Sequence of chain 1.B:
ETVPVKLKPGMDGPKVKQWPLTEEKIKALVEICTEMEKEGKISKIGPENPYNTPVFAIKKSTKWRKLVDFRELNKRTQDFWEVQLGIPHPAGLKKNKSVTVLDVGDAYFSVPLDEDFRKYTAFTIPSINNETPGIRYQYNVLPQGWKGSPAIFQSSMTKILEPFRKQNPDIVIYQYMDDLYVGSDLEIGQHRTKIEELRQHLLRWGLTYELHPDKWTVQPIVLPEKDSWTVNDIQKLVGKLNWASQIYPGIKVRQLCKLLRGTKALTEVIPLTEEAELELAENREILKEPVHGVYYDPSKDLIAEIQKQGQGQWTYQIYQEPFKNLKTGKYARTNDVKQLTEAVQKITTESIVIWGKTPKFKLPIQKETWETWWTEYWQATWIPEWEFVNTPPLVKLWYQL

Binding-site contacts:
Ligand atom C2 contacts residue TYR188 of chain 1.A at 3.4 Å (hydrophobic).
Ligand atom C21 contacts residue ASN103 of chain 1.A at 3.6 Å.
Ligand atom C3 contacts residue TYR188 of chain 1.A at 3.3 Å (hydrophobic).
Ligand atom O17 contacts residue TYR181 of chain 1.A at 3.6 Å.
Ligand atom C21 contacts residue LYS101 of chain 1.A at 3.5 Å.
Ligand atom C24 contacts residue HIS235 of chain 1.A at 3.5 Å.
Ligand atom C4 contacts residue TYR188 of chain 1.A at 3.6 Å (hydrophobic).
Ligand atom C27 contacts residue HIS235 of chain 1.A at 3.2 Å.
Ligand atom N5 contacts residue ASN103 of chain 1.A at 3.3 Å (h-bond).
Ligand atom C22 contacts residue ASN103 of chain 1.A at 3.6 Å.
Ligand atom C2' contacts residue TYR188 of chain 1.A at 3.6 Å (hydrophobic).
Ligand atom C24 contacts residue VAL106 of chain 1.A at 3.6 Å (hydrophobic).
Ligand atom N16 contacts residue LYS101 of chain 1.A at 3.3 Å (salt-bridge).
Ligand atom N12 contacts residue LEU100 of chain 1.A at 3.7 Å.
Ligand atom N27 contacts residue HIS235 of chain 1.A at 3.1 Å.
Ligand atom C2' contacts residue VAL189 of chain 1.A at 3.4 Å (hydrophobic).
Ligand atom BR contacts residue VAL179 of chain 1.A at 3.4 Å.
Ligand atom N27 contacts residue PRO236 of chain 1.A at 3.5 Å (h-bond).
Ligand atom N27 contacts residue LEU234 of chain 1.A at 2.9 Å (h-bond).
Ligand atom N16 contacts residue LEU100 of chain 1.A at 3.4 Å.
Ligand atom C3 contacts residue VAL106 of chain 1.A at 3.5 Å (hydrophobic).
Ligand atom N18 contacts residue GLU138 of chain 1.B at 3.0 Å (salt-bridge).
Ligand atom C23 contacts residue TYR318 of chain 1.A at 3.6 Å (hydrophobic).
Ligand atom C6' contacts residue TRP229 of chain 1.A at 3.7 Å (hydrophobic).
Ligand atom C22 contacts residue LYS101 of chain 1.A at 3.4 Å.
Ligand atom C27 contacts residue LEU234 of chain 1.A at 3.6 Å (hydrophobic).
Ligand atom C23 contacts residue PRO236 of chain 1.A at 3.6 Å (hydrophobic).
Ligand atom C11 contacts residue LYS101 of chain 1.A at 3.4 Å.
Ligand atom C27 contacts residue VAL106 of chain 1.A at 3.7 Å (hydrophobic).
Ligand atom C11 contacts residue LEU100 of chain 1.A at 3.3 Å (hydrophobic).
Ligand atom N5 contacts residue LEU100 of chain 1.A at 3.6 Å.
Ligand atom C11 contacts residue ASN103 of chain 1.A at 3.5 Å.
Ligand atom N5 contacts residue LYS101 of chain 1.A at 2.6 Å (salt-bridge).
Ligand atom N27 contacts residue PHE227 of chain 1.A at 3.1 Å.
Ligand atom N4' contacts residue PHE227 of chain 1.A at 3.4 Å.
Ligand atom N4' contacts residue TYR188 of chain 1.A at 3.7 Å.
Ligand atom C2' contacts residue GLY190 of chain 1.A at 3.4 Å.
Ligand atom C23 contacts residue HIS235 of chain 1.A at 3.2 Å.
Ligand atom C4' contacts residue TYR188 of chain 1.A at 3.4 Å (hydrophobic).
Ligand atom N4' contacts residue TRP229 of chain 1.A at 3.5 Å.

This protein binds this small molecule.
Small molecule (SMILES): Cc1cc(C#N)cc(C)c1Oc1nc(Nc2ccc(C#N)cc2)nc(N)c1Br

Sequence of chain 1.A:
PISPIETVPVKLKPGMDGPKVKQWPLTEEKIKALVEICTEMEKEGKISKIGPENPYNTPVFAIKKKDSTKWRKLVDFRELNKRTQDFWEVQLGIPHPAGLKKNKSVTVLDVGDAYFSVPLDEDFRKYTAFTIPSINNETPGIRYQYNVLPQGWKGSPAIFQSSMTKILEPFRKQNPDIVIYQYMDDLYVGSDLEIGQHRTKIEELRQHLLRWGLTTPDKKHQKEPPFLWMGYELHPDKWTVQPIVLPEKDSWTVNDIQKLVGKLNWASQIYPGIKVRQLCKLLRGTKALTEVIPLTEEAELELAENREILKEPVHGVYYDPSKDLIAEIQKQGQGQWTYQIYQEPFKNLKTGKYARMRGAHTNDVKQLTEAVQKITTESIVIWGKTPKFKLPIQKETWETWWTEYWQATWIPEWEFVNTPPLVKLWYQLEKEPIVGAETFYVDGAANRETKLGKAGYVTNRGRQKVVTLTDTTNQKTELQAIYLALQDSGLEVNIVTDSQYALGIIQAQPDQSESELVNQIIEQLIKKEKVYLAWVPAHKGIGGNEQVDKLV